Binding-site contacts:
Ligand atom OAD contacts residue PHE118 of chain 1.B at 3.6 Å.
Ligand atom CAO contacts residue PHE55 of chain 1.B at 3.8 Å (hydrophobic).
Ligand atom CBE contacts residue VAL74 of chain 1.B at 3.8 Å (hydrophobic).
Ligand atom CB contacts residue TRP78 of chain 1.B at 3.7 Å (hydrophobic).
Ligand atom O contacts residue VAL74 of chain 1.B at 3.2 Å.
Ligand atom C contacts residue TYR101 of chain 1.B at 3.2 Å (hydrophobic).
Ligand atom N contacts residue TYR101 of chain 1.B at 3.7 Å.
Ligand atom OAE contacts residue TYR45 of chain 1.B at 3.6 Å.
Ligand atom CAR contacts residue TYR101 of chain 1.B at 3.7 Å (hydrophobic).
Ligand atom CAK contacts residue VAL74 of chain 1.B at 3.6 Å (hydrophobic).
Ligand atom CAU contacts residue TYR101 of chain 1.B at 3.8 Å (hydrophobic).
Ligand atom CAM contacts residue TYR101 of chain 1.B at 3.5 Å (hydrophobic).
Ligand atom CBD contacts residue TYR101 of chain 1.B at 3.7 Å (hydrophobic).
Ligand atom CAO contacts residue ASP56 of chain 1.B at 3.5 Å.
Ligand atom OAD contacts residue TYR101 of chain 1.B at 3.6 Å.
Ligand atom CAB contacts residue TYR101 of chain 1.B at 3.6 Å (hydrophobic).
Ligand atom CAQ contacts residue PHE65 of chain 1.B at 3.5 Å (hydrophobic).
Ligand atom CAP contacts residue PHE65 of chain 1.B at 3.7 Å (hydrophobic).
Ligand atom CLA contacts residue SER106 of chain 1.B at 3.1 Å.
Ligand atom CAQ contacts residue TRP78 of chain 1.B at 3.8 Å (hydrophobic).
Ligand atom CAK contacts residue GLY72 of chain 1.B at 3.7 Å.
Ligand atom CAJ contacts residue GLN73 of chain 1.B at 3.6 Å.
Ligand atom CAM contacts residue ILE75 of chain 1.B at 3.6 Å (hydrophobic).
Ligand atom CAA contacts residue GLY72 of chain 1.B at 3.2 Å.
Ligand atom CLA contacts residue ILE110 of chain 1.B at 3.8 Å.
Ligand atom CAT contacts residue TYR45 of chain 1.B at 3.6 Å (hydrophobic).
Ligand atom O contacts residue ILE75 of chain 1.B at 2.9 Å (h-bond).
Ligand atom CBK contacts residue TYR45 of chain 1.B at 3.7 Å (hydrophobic).
Ligand atom OAE contacts residue PHE55 of chain 1.B at 3.4 Å.
Ligand atom CLB contacts residue ASP56 of chain 1.B at 3.4 Å.
Ligand atom CAJ contacts residue VAL74 of chain 1.B at 3.7 Å (hydrophobic).
Ligand atom O contacts residue TYR101 of chain 1.B at 3.5 Å (h-bond).
Ligand atom CAB contacts residue ALA100 of chain 1.B at 3.2 Å (hydrophobic).
Ligand atom NBL contacts residue TYR101 of chain 1.B at 3.3 Å (h-bond).
Ligand atom CA contacts residue TYR101 of chain 1.B at 3.4 Å (hydrophobic).
Ligand atom CAP contacts residue TYR45 of chain 1.B at 3.4 Å (hydrophobic).
Ligand atom CAV contacts residue GLN73 of chain 1.B at 3.7 Å.
Ligand atom OAZ contacts residue TYR101 of chain 1.B at 2.9 Å (h-bond).
Ligand atom CAN contacts residue TYR101 of chain 1.B at 3.3 Å (hydrophobic).
Ligand atom OAE contacts residue PHE118 of chain 1.B at 3.4 Å.

This small molecule binds to this protein.
Small molecule (SMILES): COc1ccc(OCCN2C[C@H]([C@H](O)CO)[C@H]3CCC[C@@H](C2=O)N3S(=O)(=O)c2cc(Cl)cc(Cl)c2)cc1OC

Sequence of chain 1.B:
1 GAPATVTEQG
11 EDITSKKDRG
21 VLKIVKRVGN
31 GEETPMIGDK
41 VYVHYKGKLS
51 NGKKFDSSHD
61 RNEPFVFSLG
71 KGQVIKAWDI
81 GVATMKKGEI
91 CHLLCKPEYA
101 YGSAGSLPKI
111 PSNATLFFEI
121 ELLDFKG